Sequence of chain 1.D:
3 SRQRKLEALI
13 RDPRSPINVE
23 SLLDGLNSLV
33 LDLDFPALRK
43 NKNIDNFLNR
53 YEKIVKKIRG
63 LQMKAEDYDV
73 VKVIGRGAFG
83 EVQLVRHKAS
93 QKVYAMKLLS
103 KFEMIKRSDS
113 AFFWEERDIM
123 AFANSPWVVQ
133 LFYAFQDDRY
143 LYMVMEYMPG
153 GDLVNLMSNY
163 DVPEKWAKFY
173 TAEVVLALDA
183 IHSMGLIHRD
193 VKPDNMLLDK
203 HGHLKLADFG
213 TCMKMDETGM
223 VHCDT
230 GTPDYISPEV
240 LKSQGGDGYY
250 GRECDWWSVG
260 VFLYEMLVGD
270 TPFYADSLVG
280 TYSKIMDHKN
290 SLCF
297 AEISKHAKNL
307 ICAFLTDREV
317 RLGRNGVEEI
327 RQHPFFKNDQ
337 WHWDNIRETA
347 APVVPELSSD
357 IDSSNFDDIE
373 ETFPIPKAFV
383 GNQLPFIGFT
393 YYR

This protein binds this small molecule.
Small molecule (SMILES): Cc1[nH]ncc1-c1cc2c(s1)C(=O)NC1(CCC(O)(c3ccc(F)cc3)CC1)N2

Binding-site contacts:
Ligand atom N5 contacts residue TYR149 of chain 1.D at 3.7 Å.
Ligand atom N26 contacts residue LYS99 of chain 1.D at 3.4 Å (salt-bridge).
Ligand atom N3 contacts residue ALA97 of chain 1.D at 3.6 Å.
Ligand atom C17 contacts residue ASP196 of chain 1.D at 3.7 Å.
Ligand atom C9 contacts residue VAL84 of chain 1.D at 4.0 Å (hydrophobic).
Ligand atom C2 contacts residue ALA97 of chain 1.D at 4.0 Å (hydrophobic).
Ligand atom O28 contacts residue LYS99 of chain 1.D at 2.7 Å (salt-bridge).
Ligand atom N3 contacts residue TYR149 of chain 1.D at 3.7 Å.
Ligand atom C29 contacts residue VAL84 of chain 1.D at 4.1 Å (hydrophobic).
Ligand atom C6 contacts residue MET147 of chain 1.D at 3.7 Å (hydrophobic).
Ligand atom C8 contacts residue LEU199 of chain 1.D at 3.6 Å (hydrophobic).
Ligand atom C13 contacts residue VAL84 of chain 1.D at 4.0 Å (hydrophobic).
Ligand atom C27 contacts residue LYS99 of chain 1.D at 3.3 Å.
Ligand atom N5 contacts residue ALA97 of chain 1.D at 3.4 Å.
Ligand atom C25 contacts residue ASP196 of chain 1.D at 3.6 Å.
Ligand atom C2 contacts residue LEU199 of chain 1.D at 3.6 Å (hydrophobic).
Ligand atom C6 contacts residue ALA97 of chain 1.D at 3.8 Å (hydrophobic).
Ligand atom N11 contacts residue VAL84 of chain 1.D at 3.7 Å.
Ligand atom C13 contacts residue GLY79 of chain 1.D at 3.9 Å.
Ligand atom N3 contacts residue LEU199 of chain 1.D at 4.0 Å.
Ligand atom S30 contacts residue MET147 of chain 1.D at 3.6 Å.
Ligand atom N5 contacts residue LEU199 of chain 1.D at 4.1 Å.
Ligand atom C6 contacts residue LEU199 of chain 1.D at 3.7 Å (hydrophobic).
Ligand atom C14 contacts residue ARG78 of chain 1.D at 3.8 Å.
Ligand atom O28 contacts residue ASP210 of chain 1.D at 3.9 Å.
Ligand atom N5 contacts residue GLU148 of chain 1.D at 2.9 Å (salt-bridge).
Ligand atom C1 contacts residue PHE362 of chain 1.D at 3.5 Å (hydrophobic).
Ligand atom C6 contacts residue GLU148 of chain 1.D at 3.8 Å.
Ligand atom O28 contacts residue GLU118 of chain 1.D at 3.5 Å (salt-bridge).
Ligand atom C24 contacts residue ASP196 of chain 1.D at 3.4 Å.
Ligand atom C1 contacts residue ILE76 of chain 1.D at 3.5 Å (hydrophobic).
Ligand atom N3 contacts residue MET150 of chain 1.D at 3.0 Å (h-bond).
Ligand atom C10 contacts residue VAL84 of chain 1.D at 3.8 Å (hydrophobic).
Ligand atom C9 contacts residue LEU199 of chain 1.D at 4.0 Å (hydrophobic).
Ligand atom N3 contacts residue GLU148 of chain 1.D at 3.9 Å.
Ligand atom C6 contacts residue VAL131 of chain 1.D at 4.0 Å (hydrophobic).
Ligand atom O28 contacts residue ALA209 of chain 1.D at 4.0 Å.
Ligand atom C1 contacts residue LEU199 of chain 1.D at 4.1 Å (hydrophobic).
Ligand atom N5 contacts residue MET150 of chain 1.D at 3.4 Å (h-bond).
Ligand atom C7 contacts residue LEU199 of chain 1.D at 3.3 Å (hydrophobic).